Sequence of chain 1.C:
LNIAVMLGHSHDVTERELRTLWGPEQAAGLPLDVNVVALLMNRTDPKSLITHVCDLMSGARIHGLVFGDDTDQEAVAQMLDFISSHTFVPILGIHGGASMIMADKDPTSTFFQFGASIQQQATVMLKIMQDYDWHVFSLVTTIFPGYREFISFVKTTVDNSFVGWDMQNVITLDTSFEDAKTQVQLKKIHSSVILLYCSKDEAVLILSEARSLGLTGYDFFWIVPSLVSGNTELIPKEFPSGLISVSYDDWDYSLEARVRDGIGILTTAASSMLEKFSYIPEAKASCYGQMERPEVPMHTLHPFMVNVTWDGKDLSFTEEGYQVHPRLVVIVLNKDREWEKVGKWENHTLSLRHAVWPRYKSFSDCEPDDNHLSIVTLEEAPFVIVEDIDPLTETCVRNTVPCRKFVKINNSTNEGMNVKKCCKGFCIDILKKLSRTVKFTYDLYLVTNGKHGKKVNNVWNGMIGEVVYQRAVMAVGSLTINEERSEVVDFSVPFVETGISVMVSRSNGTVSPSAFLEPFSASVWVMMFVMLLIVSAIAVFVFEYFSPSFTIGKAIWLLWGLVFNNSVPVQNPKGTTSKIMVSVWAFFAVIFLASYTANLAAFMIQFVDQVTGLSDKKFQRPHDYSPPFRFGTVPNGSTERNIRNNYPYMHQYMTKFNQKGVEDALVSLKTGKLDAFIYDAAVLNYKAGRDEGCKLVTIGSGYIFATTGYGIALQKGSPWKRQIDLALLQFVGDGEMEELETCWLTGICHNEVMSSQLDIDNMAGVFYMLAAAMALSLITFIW

A protein and the small-molecule ligand that binds it are described below.
Small molecule (SMILES): CC(=O)N[C@@H]1[C@@H](O)[C@H](O)[C@@H](CO)O[C@H]1O

Binding-site contacts:
Ligand atom O7 contacts residue ASN687 of chain 1.C at 4.1 Å.
Ligand atom C8 contacts residue GLN710 of chain 1.C at 4.1 Å.
Ligand atom C2 contacts residue ASN687 of chain 1.C at 2.5 Å.
Ligand atom C7 contacts residue ASN687 of chain 1.C at 3.7 Å.
Ligand atom C1 contacts residue ASN687 of chain 1.C at 1.4 Å.
Ligand atom N2 contacts residue PRO686 of chain 1.C at 4.1 Å.
Ligand atom C3 contacts residue ASN687 of chain 1.C at 3.8 Å.
Ligand atom N2 contacts residue ASN687 of chain 1.C at 2.9 Å (h-bond).
Ligand atom C8 contacts residue PRO686 of chain 1.C at 3.8 Å (hydrophobic).
Ligand atom C4 contacts residue ASN687 of chain 1.C at 4.2 Å.
Ligand atom C5 contacts residue ASN687 of chain 1.C at 3.7 Å.
Ligand atom O5 contacts residue ASN687 of chain 1.C at 2.4 Å (h-bond).
Ligand atom C8 contacts residue LYS711 of chain 1.C at 4.0 Å.